A protein and the small-molecule ligand that binds it are described below.
Small molecule (SMILES): C[C@]12CC[C@H]3[C@@H](CCC4=CC(=O)CC[C@@]43C)[C@@H]1CC[C@@H]2O

Sequence of chain 1.B:
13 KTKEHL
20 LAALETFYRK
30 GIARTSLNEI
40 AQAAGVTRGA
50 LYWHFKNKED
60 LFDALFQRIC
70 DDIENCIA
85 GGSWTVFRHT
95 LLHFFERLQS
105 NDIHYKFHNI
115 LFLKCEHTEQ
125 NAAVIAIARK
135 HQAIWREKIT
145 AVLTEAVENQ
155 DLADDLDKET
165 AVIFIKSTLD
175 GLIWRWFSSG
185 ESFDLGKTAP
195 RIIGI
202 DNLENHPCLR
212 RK

Binding-site contacts:
Ligand atom C16 contacts residue TRP139 of chain 1.B at 4.2 Å (hydrophobic).
Ligand atom C12 contacts residue GLN136 of chain 1.B at 4.0 Å.
Ligand atom C19 contacts residue ILE143 of chain 1.B at 4.2 Å (hydrophobic).
Ligand atom C12 contacts residue TRP139 of chain 1.B at 3.6 Å (hydrophobic).
Ligand atom C17 contacts residue ASP174 of chain 1.B at 3.5 Å.
Ligand atom O17 contacts residue ARG179 of chain 1.A at 4.3 Å.
Ligand atom C9 contacts residue TRP139 of chain 1.B at 3.9 Å (hydrophobic).
Ligand atom C6 contacts residue PHE98 of chain 1.B at 3.9 Å (hydrophobic).
Ligand atom C11 contacts residue TRP139 of chain 1.B at 4.1 Å (hydrophobic).
Ligand atom O3 contacts residue ILE72 of chain 1.B at 4.3 Å.
Ligand atom C16 contacts residue ASP174 of chain 1.B at 3.7 Å.
Ligand atom C19 contacts residue LEU95 of chain 1.B at 3.9 Å (hydrophobic).
Ligand atom C19 contacts residue PHE91 of chain 1.B at 4.4 Å (hydrophobic).
Ligand atom C1 contacts residue ILE143 of chain 1.B at 3.9 Å (hydrophobic).
Ligand atom C2 contacts residue TRP139 of chain 1.B at 4.2 Å (hydrophobic).
Ligand atom C1 contacts residue TRP139 of chain 1.B at 3.6 Å (hydrophobic).
Ligand atom C15 contacts residue TRP139 of chain 1.B at 4.3 Å (hydrophobic).
Ligand atom C12 contacts residue LYS170 of chain 1.B at 4.0 Å.
Ligand atom C17 contacts residue GLN136 of chain 1.B at 3.9 Å.
Ligand atom C6 contacts residue LEU95 of chain 1.B at 4.2 Å (hydrophobic).
Ligand atom C13 contacts residue ASP174 of chain 1.B at 4.1 Å.
Ligand atom C14 contacts residue TRP139 of chain 1.B at 3.8 Å (hydrophobic).
Ligand atom C19 contacts residue LEU173 of chain 1.B at 3.7 Å (hydrophobic).
Ligand atom C4 contacts residue ILE72 of chain 1.B at 3.9 Å (hydrophobic).
Ligand atom C18 contacts residue LEU173 of chain 1.B at 3.9 Å (hydrophobic).
Ligand atom C18 contacts residue ASP174 of chain 1.B at 3.4 Å.
Ligand atom C2 contacts residue ILE143 of chain 1.B at 4.2 Å (hydrophobic).
Ligand atom C11 contacts residue LYS170 of chain 1.B at 4.4 Å.
Ligand atom C18 contacts residue LYS170 of chain 1.B at 4.2 Å.
Ligand atom C17 contacts residue TRP139 of chain 1.B at 3.9 Å (hydrophobic).
Ligand atom O17 contacts residue GLN136 of chain 1.B at 3.4 Å (h-bond).
Ligand atom O17 contacts residue ASP174 of chain 1.B at 2.5 Å (salt-bridge).
Ligand atom C15 contacts residue ILE177 of chain 1.B at 3.7 Å (hydrophobic).
Ligand atom C15 contacts residue PHE98 of chain 1.B at 3.8 Å (hydrophobic).
Ligand atom C16 contacts residue PHE116 of chain 1.B at 4.1 Å (hydrophobic).
Ligand atom C16 contacts residue ILE177 of chain 1.B at 4.0 Å (hydrophobic).
Ligand atom C11 contacts residue ILE143 of chain 1.B at 3.8 Å (hydrophobic).
Ligand atom C13 contacts residue TRP139 of chain 1.B at 4.1 Å (hydrophobic).
Ligand atom O3 contacts residue THR94 of chain 1.B at 4.2 Å.
Ligand atom C7 contacts residue PHE98 of chain 1.B at 3.7 Å (hydrophobic).

Sequence of chain 1.A:
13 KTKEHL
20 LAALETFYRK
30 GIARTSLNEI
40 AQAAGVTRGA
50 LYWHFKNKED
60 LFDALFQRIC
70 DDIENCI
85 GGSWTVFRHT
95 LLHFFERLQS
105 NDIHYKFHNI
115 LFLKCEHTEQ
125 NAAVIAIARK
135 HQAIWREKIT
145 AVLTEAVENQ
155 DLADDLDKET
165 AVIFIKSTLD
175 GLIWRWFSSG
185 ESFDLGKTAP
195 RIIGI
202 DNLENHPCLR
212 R